The protein below binds the small molecule below.
Small molecule (SMILES): NC(=[NH2+])c1ccc2[nH]c(-c3cc([C@@H](CC(=O)[O-])C(=O)[O-])cc(-c4ccccc4F)c3[O-])nc2c1

Binding-site contacts:
Ligand atom C2' contacts residue GLN174 of chain 1.A at 3.6 Å.
Ligand atom C5 contacts residue GLN174 of chain 1.A at 3.7 Å.
Ligand atom N1 contacts residue CYS197 of chain 1.A at 3.7 Å.
Ligand atom C1' contacts residue GLN174 of chain 1.A at 3.6 Å.
Ligand atom C7 contacts residue SER172 of chain 1.A at 3.2 Å.
Ligand atom C3B contacts residue CYS25 of chain 1.A at 3.5 Å (hydrophobic).
Ligand atom N2 contacts residue ASP171 of chain 1.A at 2.9 Å (salt-bridge).
Ligand atom N3 contacts residue SER192 of chain 1.A at 3.6 Å (h-bond).
Ligand atom C6X contacts residue GLN174 of chain 1.A at 3.1 Å.
Ligand atom N4 contacts residue GLN174 of chain 1.A at 3.7 Å.
Ligand atom F2B contacts residue GLN174 of chain 1.A at 3.5 Å.
Ligand atom C7X contacts residue GLN174 of chain 1.A at 3.1 Å.
Ligand atom C4 contacts residue SER192 of chain 1.A at 3.6 Å.
Ligand atom N2 contacts residue SER172 of chain 1.A at 2.9 Å (h-bond).
Ligand atom N2 contacts residue GLY204 of chain 1.A at 3.2 Å.
Ligand atom CVX contacts residue GLN174 of chain 1.A at 3.6 Å.
Ligand atom N1 contacts residue GLY194 of chain 1.A at 3.7 Å.
Ligand atom C3 contacts residue SER192 of chain 1.A at 3.4 Å.
Ligand atom N1 contacts residue GLY196 of chain 1.A at 2.7 Å (h-bond).
Ligand atom F2B contacts residue SER177 of chain 1.A at 3.6 Å.
Ligand atom C6B contacts residue HIS40 of chain 1.A at 3.5 Å.
Ligand atom C3' contacts residue GLN174 of chain 1.A at 3.5 Å.
Ligand atom C2 contacts residue TRP193 of chain 1.A at 3.6 Å (hydrophobic).
Ligand atom C5B contacts residue HIS40 of chain 1.A at 3.5 Å.
Ligand atom O6' contacts residue SER177 of chain 1.A at 2.2 Å (h-bond).
Ligand atom F2B contacts residue GLY175 of chain 1.A at 3.5 Å.
Ligand atom N1 contacts residue SER172 of chain 1.A at 3.6 Å (h-bond).
Ligand atom O9X contacts residue GLN174 of chain 1.A at 3.1 Å (h-bond).
Ligand atom C6 contacts residue GLY196 of chain 1.A at 3.6 Å.
Ligand atom C4' contacts residue GLN174 of chain 1.A at 3.5 Å.
Ligand atom C2 contacts residue SER172 of chain 1.A at 3.6 Å.
Ligand atom N1 contacts residue ASP171 of chain 1.A at 2.9 Å (salt-bridge).
Ligand atom O6' contacts residue HIS40 of chain 1.A at 2.8 Å (h-bond).
Ligand atom C1 contacts residue SER172 of chain 1.A at 3.7 Å.
Ligand atom C6' contacts residue SER177 of chain 1.A at 3.5 Å.
Ligand atom C8 contacts residue GLN174 of chain 1.A at 3.6 Å.
Ligand atom N3 contacts residue SER177 of chain 1.A at 3.0 Å (h-bond).
Ligand atom C7 contacts residue ASP171 of chain 1.A at 3.5 Å.
Ligand atom C4B contacts residue HIS40 of chain 1.A at 3.6 Å.
Ligand atom C3 contacts residue VAL191 of chain 1.A at 3.7 Å (hydrophobic).

Sequence of chain 1.A:
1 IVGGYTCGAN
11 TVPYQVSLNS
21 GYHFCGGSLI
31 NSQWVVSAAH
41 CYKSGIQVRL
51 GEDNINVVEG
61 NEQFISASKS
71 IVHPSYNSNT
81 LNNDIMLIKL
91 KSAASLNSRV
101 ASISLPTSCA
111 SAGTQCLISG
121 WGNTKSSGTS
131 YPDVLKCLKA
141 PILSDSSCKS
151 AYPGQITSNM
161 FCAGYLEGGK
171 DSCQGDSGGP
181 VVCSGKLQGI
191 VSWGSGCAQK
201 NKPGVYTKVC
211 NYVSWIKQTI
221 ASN